Sequence of chain 1.E:
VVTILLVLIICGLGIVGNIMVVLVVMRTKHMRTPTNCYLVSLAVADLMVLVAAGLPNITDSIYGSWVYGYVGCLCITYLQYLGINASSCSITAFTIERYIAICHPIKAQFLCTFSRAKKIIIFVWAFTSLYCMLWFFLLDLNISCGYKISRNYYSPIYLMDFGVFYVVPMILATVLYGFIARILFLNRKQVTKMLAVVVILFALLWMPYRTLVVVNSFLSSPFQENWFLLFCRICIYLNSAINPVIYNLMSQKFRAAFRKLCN

The small molecule below binds the protein below.
Small molecule (SMILES): NC(=O)[C@@H]1CCCN1C(=O)[C@H](Cc1cnc[nH]1)NC(=O)[C@@H]1CCC(=O)N1

Binding-site contacts:
Ligand atom NE2 contacts residue TYR106 of chain 1.E at 3.6 Å.
Ligand atom O contacts residue TYR192 of chain 1.E at 3.5 Å (h-bond).
Ligand atom N2 contacts residue TYR310 of chain 1.E at 3.7 Å.
Ligand atom NE2 contacts residue THR102 of chain 1.E at 3.5 Å.
Ligand atom N2 contacts residue ARG306 of chain 1.E at 3.8 Å.
Ligand atom NE2 contacts residue LEU164 of chain 1.E at 3.4 Å.
Ligand atom CD contacts residue TYR106 of chain 1.E at 3.7 Å (hydrophobic).
Ligand atom N contacts residue ARG306 of chain 1.E at 3.5 Å (salt-bridge).
Ligand atom O contacts residue GLN105 of chain 1.E at 2.4 Å (h-bond).
Ligand atom CG contacts residue TYR106 of chain 1.E at 3.7 Å (hydrophobic).
Ligand atom CD contacts residue GLN105 of chain 1.E at 3.6 Å.
Ligand atom CD contacts residue ASN289 of chain 1.E at 3.5 Å.
Ligand atom C contacts residue TYR282 of chain 1.E at 3.3 Å (hydrophobic).
Ligand atom CE1 contacts residue GLY180 of chain 1.E at 3.7 Å.
Ligand atom CA contacts residue ARG306 of chain 1.E at 3.7 Å.
Ligand atom CA contacts residue TYR282 of chain 1.E at 3.8 Å (hydrophobic).
Ligand atom N contacts residue TYR282 of chain 1.E at 3.2 Å (h-bond).
Ligand atom OE contacts residue ARG185 of chain 1.E at 2.8 Å (salt-bridge).
Ligand atom CA contacts residue TYR282 of chain 1.E at 3.8 Å (hydrophobic).
Ligand atom CD contacts residue ARG185 of chain 1.E at 3.6 Å.
Ligand atom O contacts residue TYR181 of chain 1.E at 3.6 Å.
Ligand atom CE1 contacts residue CYS179 of chain 1.E at 3.2 Å (hydrophobic).
Ligand atom C contacts residue ARG306 of chain 1.E at 3.3 Å.
Ligand atom CB contacts residue TYR282 of chain 1.E at 3.7 Å (hydrophobic).
Ligand atom OE contacts residue VAL286 of chain 1.E at 3.7 Å.
Ligand atom CG contacts residue ASN289 of chain 1.E at 3.6 Å.
Ligand atom CD contacts residue TYR282 of chain 1.E at 3.5 Å (hydrophobic).
Ligand atom O contacts residue ARG306 of chain 1.E at 2.6 Å (salt-bridge).
Ligand atom CG contacts residue TYR282 of chain 1.E at 3.6 Å (hydrophobic).
Ligand atom CB contacts residue ARG306 of chain 1.E at 3.6 Å.
Ligand atom C contacts residue ARG306 of chain 1.E at 3.7 Å.
Ligand atom O contacts residue TYR282 of chain 1.E at 3.1 Å (h-bond).
Ligand atom O contacts residue ALA78 of chain 1.E at 3.7 Å.
Ligand atom ND1 contacts residue CYS179 of chain 1.E at 3.2 Å (h-bond).
Ligand atom OE contacts residue ASN289 of chain 1.E at 3.0 Å (h-bond).
Ligand atom CD2 contacts residue THR102 of chain 1.E at 3.3 Å.
Ligand atom C contacts residue GLN105 of chain 1.E at 3.5 Å.
Ligand atom N2 contacts residue ALA78 of chain 1.E at 3.7 Å.
Ligand atom O contacts residue TYR282 of chain 1.E at 3.4 Å.
Ligand atom CD2 contacts residue TYR106 of chain 1.E at 3.1 Å (hydrophobic).